Sequence of chain 1.A:
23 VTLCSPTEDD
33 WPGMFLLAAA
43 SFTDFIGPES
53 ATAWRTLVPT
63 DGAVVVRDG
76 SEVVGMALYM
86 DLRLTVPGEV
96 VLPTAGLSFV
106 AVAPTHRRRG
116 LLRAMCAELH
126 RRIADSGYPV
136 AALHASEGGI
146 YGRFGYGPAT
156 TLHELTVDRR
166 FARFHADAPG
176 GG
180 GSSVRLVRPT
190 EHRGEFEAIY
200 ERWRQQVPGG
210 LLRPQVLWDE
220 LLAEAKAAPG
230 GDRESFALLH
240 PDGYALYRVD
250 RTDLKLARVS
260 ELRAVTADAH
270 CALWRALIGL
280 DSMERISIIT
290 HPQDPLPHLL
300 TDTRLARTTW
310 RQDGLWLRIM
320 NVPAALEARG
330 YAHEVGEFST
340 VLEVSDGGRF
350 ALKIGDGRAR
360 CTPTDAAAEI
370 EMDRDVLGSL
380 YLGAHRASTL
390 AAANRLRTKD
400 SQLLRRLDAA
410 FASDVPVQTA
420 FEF

Binding-site contacts:
Ligand atom C02 contacts residue LEU83 of chain 1.A at 4.0 Å (hydrophobic).
Ligand atom C04 contacts residue PHE104 of chain 1.A at 3.6 Å (hydrophobic).
Ligand atom F01 contacts residue VAL60 of chain 1.A at 3.5 Å.
Ligand atom N13 contacts residue GOL1 of chain 1.I at 3.6 Å (h-bond).
Ligand atom C09 contacts residue PHE422 of chain 1.A at 3.6 Å (hydrophobic).
Ligand atom F01 contacts residue TRP33 of chain 1.A at 4.0 Å.
Ligand atom C02 contacts residue ALA53 of chain 1.A at 4.0 Å (hydrophobic).
Ligand atom C03 contacts residue ALA53 of chain 1.A at 3.4 Å (hydrophobic).
Ligand atom C16 contacts residue TRP56 of chain 1.A at 3.8 Å (hydrophobic).
Ligand atom C05 contacts residue PHE104 of chain 1.A at 3.9 Å (hydrophobic).
Ligand atom C15 contacts residue MET85 of chain 1.A at 4.0 Å (hydrophobic).
Ligand atom C08 contacts residue TRP56 of chain 1.A at 3.9 Å (hydrophobic).
Ligand atom C07 contacts residue GOL1 of chain 1.I at 4.0 Å.
Ligand atom C05 contacts residue TRP56 of chain 1.A at 3.9 Å (hydrophobic).
Ligand atom C06 contacts residue SER103 of chain 1.A at 4.0 Å.
Ligand atom C08 contacts residue ILE48 of chain 1.A at 4.0 Å (hydrophobic).
Ligand atom N13 contacts residue GLU421 of chain 1.A at 3.2 Å (salt-bridge).
Ligand atom C06 contacts residue GOL1 of chain 1.I at 3.9 Å.
Ligand atom C07 contacts residue SER103 of chain 1.A at 3.5 Å.
Ligand atom C15 contacts residue SER103 of chain 1.A at 3.7 Å.
Ligand atom N13 contacts residue ASP46 of chain 1.A at 3.7 Å.
Ligand atom C07 contacts residue PHE422 of chain 1.A at 3.5 Å (hydrophobic).
Ligand atom O14 contacts residue GOL1 of chain 1.I at 3.0 Å (h-bond).
Ligand atom C04 contacts residue ALA53 of chain 1.A at 4.0 Å (hydrophobic).
Ligand atom C15 contacts residue TRP56 of chain 1.A at 3.8 Å (hydrophobic).
Ligand atom N12 contacts residue ASP46 of chain 1.A at 3.4 Å (salt-bridge).
Ligand atom C09 contacts residue TRP56 of chain 1.A at 4.0 Å (hydrophobic).
Ligand atom O14 contacts residue ILE48 of chain 1.A at 3.7 Å.
Ligand atom F01 contacts residue ARG57 of chain 1.A at 3.3 Å.
Ligand atom C16 contacts residue LEU83 of chain 1.A at 3.9 Å (hydrophobic).
Ligand atom C02 contacts residue TRP56 of chain 1.A at 3.9 Å (hydrophobic).
Ligand atom C04 contacts residue TRP56 of chain 1.A at 4.0 Å (hydrophobic).
Ligand atom F01 contacts residue TRP56 of chain 1.A at 4.0 Å.
Ligand atom O14 contacts residue PHE104 of chain 1.A at 3.8 Å.
Ligand atom C02 contacts residue ARG57 of chain 1.A at 4.0 Å.
Ligand atom F01 contacts residue LEU83 of chain 1.A at 3.6 Å.
Ligand atom C16 contacts residue MET85 of chain 1.A at 4.0 Å (hydrophobic).
Ligand atom C07 contacts residue TRP56 of chain 1.A at 4.0 Å (hydrophobic).
Ligand atom C11 contacts residue ASP46 of chain 1.A at 3.8 Å.
Ligand atom F01 contacts residue ALA53 of chain 1.A at 4.0 Å.

A small-molecule ligand and the protein it binds are described below.
Small molecule (SMILES): [H]/N=C(/N)NCCCC(=O)c1ccc(F)cc1